Binding-site contacts:
Ligand atom C1 contacts residue ASN360 of chain 1.A at 1.5 Å.
Ligand atom O5 contacts residue LEU359 of chain 1.A at 3.1 Å (h-bond).
Ligand atom C3 contacts residue ASN360 of chain 1.A at 3.9 Å.
Ligand atom C7 contacts residue ASN360 of chain 1.A at 3.6 Å.
Ligand atom C5 contacts residue LEU359 of chain 1.A at 4.3 Å (hydrophobic).
Ligand atom C4 contacts residue ASN360 of chain 1.A at 4.3 Å.
Ligand atom C5 contacts residue PHE358 of chain 1.A at 4.3 Å (hydrophobic).
Ligand atom C2 contacts residue ASN360 of chain 1.A at 2.5 Å.
Ligand atom O6 contacts residue PHE358 of chain 1.A at 4.2 Å.
Ligand atom C5 contacts residue ASN360 of chain 1.A at 3.6 Å.
Ligand atom C1 contacts residue PHE358 of chain 1.A at 4.3 Å (hydrophobic).
Ligand atom C6 contacts residue LEU359 of chain 1.A at 4.5 Å (hydrophobic).
Ligand atom O5 contacts residue PHE358 of chain 1.A at 4.2 Å.
Ligand atom N2 contacts residue ASN360 of chain 1.A at 3.0 Å (h-bond).
Ligand atom O5 contacts residue ASN360 of chain 1.A at 2.3 Å (h-bond).
Ligand atom C1 contacts residue LEU359 of chain 1.A at 3.6 Å (hydrophobic).
Ligand atom O6 contacts residue LEU359 of chain 1.A at 4.0 Å.
Ligand atom O7 contacts residue ASN360 of chain 1.A at 4.5 Å.
Ligand atom C8 contacts residue ASN360 of chain 1.A at 3.8 Å.

The protein below binds the small molecule below.
Small molecule (SMILES): CC(=O)N[C@@H]1[C@@H](O)[C@H](O)[C@@H](CO)O[C@H]1O

Sequence of chain 1.A:
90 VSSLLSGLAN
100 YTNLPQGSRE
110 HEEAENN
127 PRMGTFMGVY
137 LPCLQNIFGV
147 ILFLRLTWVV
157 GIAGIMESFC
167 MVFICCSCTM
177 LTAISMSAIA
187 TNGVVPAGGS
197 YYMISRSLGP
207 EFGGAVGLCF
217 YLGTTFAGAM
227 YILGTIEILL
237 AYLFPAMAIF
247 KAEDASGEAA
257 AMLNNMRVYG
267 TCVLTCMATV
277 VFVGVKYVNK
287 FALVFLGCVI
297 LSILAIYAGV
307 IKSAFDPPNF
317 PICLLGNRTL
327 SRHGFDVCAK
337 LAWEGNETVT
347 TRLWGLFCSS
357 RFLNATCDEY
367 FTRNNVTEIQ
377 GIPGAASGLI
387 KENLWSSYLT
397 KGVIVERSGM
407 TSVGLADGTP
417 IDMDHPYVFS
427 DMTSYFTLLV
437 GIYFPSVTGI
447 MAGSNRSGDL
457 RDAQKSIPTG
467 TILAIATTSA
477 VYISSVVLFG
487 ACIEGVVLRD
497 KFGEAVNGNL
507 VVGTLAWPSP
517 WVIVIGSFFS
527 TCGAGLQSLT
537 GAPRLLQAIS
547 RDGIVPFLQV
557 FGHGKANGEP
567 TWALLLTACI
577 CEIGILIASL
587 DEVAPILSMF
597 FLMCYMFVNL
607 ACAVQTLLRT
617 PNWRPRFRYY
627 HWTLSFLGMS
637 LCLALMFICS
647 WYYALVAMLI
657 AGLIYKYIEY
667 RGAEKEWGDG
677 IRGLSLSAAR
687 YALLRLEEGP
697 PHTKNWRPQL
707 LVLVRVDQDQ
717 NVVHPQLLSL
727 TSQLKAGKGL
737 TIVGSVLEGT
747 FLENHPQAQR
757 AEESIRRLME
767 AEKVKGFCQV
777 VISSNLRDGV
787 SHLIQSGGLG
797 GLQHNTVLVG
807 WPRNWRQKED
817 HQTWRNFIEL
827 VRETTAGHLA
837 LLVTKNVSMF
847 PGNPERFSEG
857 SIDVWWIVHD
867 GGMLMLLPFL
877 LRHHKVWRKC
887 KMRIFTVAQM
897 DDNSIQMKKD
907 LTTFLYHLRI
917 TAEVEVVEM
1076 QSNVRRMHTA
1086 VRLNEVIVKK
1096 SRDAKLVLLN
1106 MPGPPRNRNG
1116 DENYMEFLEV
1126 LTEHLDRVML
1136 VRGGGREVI